This small molecule binds to this protein.
Small molecule (SMILES): CC(=O)N[C@H]1[C@H]([C@H](O)[C@H](O)CO)O[C@@](O)(C(=O)O)C[C@@H]1O

Binding-site contacts:
Ligand atom C10 contacts residue THR50 of chain 1.B at 3.7 Å.
Ligand atom O9 contacts residue ARG114 of chain 1.A at 2.9 Å (salt-bridge).
Ligand atom O1B contacts residue THR50 of chain 1.B at 4.2 Å.
Ligand atom C11 contacts residue PRO60 of chain 1.B at 3.9 Å (hydrophobic).
Ligand atom O1A contacts residue THR61 of chain 1.B at 3.4 Å.
Ligand atom C11 contacts residue THR50 of chain 1.B at 3.5 Å.
Ligand atom C10 contacts residue LYS59 of chain 1.B at 3.1 Å.
Ligand atom C5 contacts residue THR50 of chain 1.B at 3.9 Å.
Ligand atom C11 contacts residue LYS59 of chain 1.B at 3.5 Å.
Ligand atom C1 contacts residue THR61 of chain 1.B at 4.2 Å.
Ligand atom C9 contacts residue VAL51 of chain 1.B at 3.5 Å (hydrophobic).
Ligand atom O10 contacts residue GLN57 of chain 1.B at 3.1 Å (h-bond).
Ligand atom O9 contacts residue THR50 of chain 1.B at 3.6 Å.
Ligand atom O10 contacts residue ALA52 of chain 1.B at 3.7 Å.
Ligand atom C7 contacts residue VAL51 of chain 1.B at 3.3 Å (hydrophobic).
Ligand atom C8 contacts residue VAL51 of chain 1.B at 4.0 Å (hydrophobic).
Ligand atom O7 contacts residue VAL51 of chain 1.B at 3.0 Å (h-bond).
Ligand atom O8 contacts residue THR50 of chain 1.B at 3.8 Å.
Ligand atom C7 contacts residue THR50 of chain 1.B at 3.9 Å.
Ligand atom C9 contacts residue ARG114 of chain 1.A at 3.5 Å.
Ligand atom C8 contacts residue THR50 of chain 1.B at 4.3 Å.
Ligand atom O10 contacts residue LYS59 of chain 1.B at 3.0 Å (salt-bridge).
Ligand atom O9 contacts residue VAL51 of chain 1.B at 3.1 Å (h-bond).
Ligand atom C11 contacts residue VAL51 of chain 1.B at 4.0 Å (hydrophobic).
Ligand atom C11 contacts residue ALA52 of chain 1.B at 3.6 Å (hydrophobic).
Ligand atom C10 contacts residue GLN57 of chain 1.B at 4.3 Å.
Ligand atom C10 contacts residue VAL51 of chain 1.B at 4.2 Å (hydrophobic).
Ligand atom N5 contacts residue THR50 of chain 1.B at 2.9 Å (h-bond).
Ligand atom C4 contacts residue LYS59 of chain 1.B at 3.5 Å.
Ligand atom O7 contacts residue ASN53 of chain 1.B at 4.1 Å.
Ligand atom O10 contacts residue ASP58 of chain 1.B at 3.8 Å.
Ligand atom C4 contacts residue THR61 of chain 1.B at 4.0 Å.
Ligand atom C6 contacts residue THR50 of chain 1.B at 3.9 Å.
Ligand atom N5 contacts residue LYS59 of chain 1.B at 3.4 Å (salt-bridge).
Ligand atom C11 contacts residue ASP58 of chain 1.B at 3.8 Å.
Ligand atom C5 contacts residue LYS59 of chain 1.B at 4.0 Å.
Ligand atom C11 contacts residue HIS109 of chain 1.A at 3.8 Å.
Ligand atom O4 contacts residue LYS59 of chain 1.B at 2.6 Å (salt-bridge).
Ligand atom O7 contacts residue ALA52 of chain 1.B at 4.3 Å.
Ligand atom C10 contacts residue ALA52 of chain 1.B at 3.9 Å (hydrophobic).

Sequence of chain 1.A:
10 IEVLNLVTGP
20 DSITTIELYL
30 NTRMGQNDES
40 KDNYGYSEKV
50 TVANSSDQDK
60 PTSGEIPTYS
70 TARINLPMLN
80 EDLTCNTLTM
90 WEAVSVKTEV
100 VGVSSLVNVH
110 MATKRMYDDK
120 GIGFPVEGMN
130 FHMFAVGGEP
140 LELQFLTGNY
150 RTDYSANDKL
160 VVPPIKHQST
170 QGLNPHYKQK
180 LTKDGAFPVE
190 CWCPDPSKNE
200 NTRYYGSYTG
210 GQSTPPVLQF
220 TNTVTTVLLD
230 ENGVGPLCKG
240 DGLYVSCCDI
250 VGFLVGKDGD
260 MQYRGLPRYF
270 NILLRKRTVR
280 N

Sequence of chain 1.B:
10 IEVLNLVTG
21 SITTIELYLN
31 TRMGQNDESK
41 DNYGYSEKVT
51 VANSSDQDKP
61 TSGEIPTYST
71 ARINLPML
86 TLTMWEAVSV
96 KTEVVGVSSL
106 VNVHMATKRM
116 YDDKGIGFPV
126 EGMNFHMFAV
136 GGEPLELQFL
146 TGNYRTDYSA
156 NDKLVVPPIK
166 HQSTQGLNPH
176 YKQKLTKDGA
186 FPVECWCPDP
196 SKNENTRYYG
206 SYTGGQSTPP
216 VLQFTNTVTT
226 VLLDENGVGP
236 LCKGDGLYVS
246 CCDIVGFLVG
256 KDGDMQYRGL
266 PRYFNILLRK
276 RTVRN